Binding-site contacts:
Ligand atom C2 contacts residue ASP169 of chain 1.C at 3.5 Å.
Ligand atom CB contacts residue TYR43 of chain 1.D at 3.5 Å (hydrophobic).
Ligand atom O contacts residue THR336 of chain 1.C at 3.4 Å.
Ligand atom O3P contacts residue SER72 of chain 1.C at 3.3 Å.
Ligand atom N contacts residue TYR97 of chain 1.C at 3.4 Å.
Ligand atom O contacts residue ASN144 of chain 1.C at 3.1 Å (h-bond).
Ligand atom O3P contacts residue ARG45 of chain 1.D at 3.0 Å (salt-bridge).
Ligand atom OXT contacts residue ARG356 of chain 1.C at 3.0 Å (salt-bridge).
Ligand atom P contacts residue ARG45 of chain 1.D at 3.5 Å.
Ligand atom P contacts residue SER191 of chain 1.C at 3.5 Å.
Ligand atom C2A contacts residue ASP169 of chain 1.C at 3.3 Å.
Ligand atom C4A contacts residue TYR97 of chain 1.C at 3.6 Å (hydrophobic).
Ligand atom N1 contacts residue ASP169 of chain 1.C at 2.8 Å (salt-bridge).
Ligand atom O2P contacts residue SER193 of chain 1.C at 2.5 Å (h-bond).
Ligand atom O2P contacts residue GLY204 of chain 1.C at 3.7 Å.
Ligand atom C5 contacts residue TYR97 of chain 1.C at 3.6 Å (hydrophobic).
Ligand atom C5A contacts residue SER74 of chain 1.C at 3.5 Å.
Ligand atom O contacts residue ARG356 of chain 1.C at 3.0 Å (salt-bridge).
Ligand atom O1P contacts residue TYR43 of chain 1.D at 2.6 Å (h-bond).
Ligand atom O3 contacts residue ASN144 of chain 1.C at 3.2 Å (h-bond).
Ligand atom O3P contacts residue GLY73 of chain 1.C at 3.2 Å (h-bond).
Ligand atom C2A contacts residue GLU140 of chain 1.C at 3.6 Å.
Ligand atom O contacts residue TYR97 of chain 1.C at 3.5 Å.
Ligand atom CA contacts residue LEU322 of chain 1.C at 3.6 Å (hydrophobic).
Ligand atom O2P contacts residue GLY73 of chain 1.C at 3.0 Å (h-bond).
Ligand atom C contacts residue ARG356 of chain 1.C at 3.6 Å.
Ligand atom O4P contacts residue SER191 of chain 1.C at 3.1 Å (h-bond).
Ligand atom OXT contacts residue THR336 of chain 1.C at 3.1 Å.
Ligand atom O2P contacts residue SER191 of chain 1.C at 2.8 Å (h-bond).
Ligand atom OXT contacts residue SER321 of chain 1.C at 2.7 Å (h-bond).
Ligand atom C contacts residue LEU322 of chain 1.C at 3.6 Å (hydrophobic).
Ligand atom O3P contacts residue SER74 of chain 1.C at 2.5 Å (h-bond).
Ligand atom O2P contacts residue TYR43 of chain 1.D at 3.7 Å.
Ligand atom C4 contacts residue TYR97 of chain 1.C at 3.7 Å (hydrophobic).
Ligand atom O1P contacts residue ARG45 of chain 1.D at 2.6 Å (salt-bridge).
Ligand atom OG contacts residue TYR97 of chain 1.C at 3.3 Å (h-bond).
Ligand atom O4P contacts residue GLY73 of chain 1.C at 3.5 Å.
Ligand atom P contacts residue GLY73 of chain 1.C at 3.5 Å.
Ligand atom O4P contacts residue SER74 of chain 1.C at 3.7 Å.
Ligand atom C contacts residue THR336 of chain 1.C at 3.5 Å.

This protein binds this small molecule.
Small molecule (SMILES): Cc1ncc(COP(=O)(O)O)c(/C=N/C(CO)C(=O)O)c1O

Sequence of chain 1.C:
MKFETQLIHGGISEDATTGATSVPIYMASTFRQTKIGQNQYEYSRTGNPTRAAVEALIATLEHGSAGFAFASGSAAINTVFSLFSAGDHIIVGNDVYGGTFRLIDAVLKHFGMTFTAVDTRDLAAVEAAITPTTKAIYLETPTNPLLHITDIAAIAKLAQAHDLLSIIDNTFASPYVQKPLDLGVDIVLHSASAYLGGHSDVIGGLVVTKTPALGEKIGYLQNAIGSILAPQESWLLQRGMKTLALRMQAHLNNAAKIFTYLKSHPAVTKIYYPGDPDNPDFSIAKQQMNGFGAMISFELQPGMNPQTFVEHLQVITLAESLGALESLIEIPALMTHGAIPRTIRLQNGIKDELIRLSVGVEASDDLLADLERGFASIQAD

Sequence of chain 1.D:
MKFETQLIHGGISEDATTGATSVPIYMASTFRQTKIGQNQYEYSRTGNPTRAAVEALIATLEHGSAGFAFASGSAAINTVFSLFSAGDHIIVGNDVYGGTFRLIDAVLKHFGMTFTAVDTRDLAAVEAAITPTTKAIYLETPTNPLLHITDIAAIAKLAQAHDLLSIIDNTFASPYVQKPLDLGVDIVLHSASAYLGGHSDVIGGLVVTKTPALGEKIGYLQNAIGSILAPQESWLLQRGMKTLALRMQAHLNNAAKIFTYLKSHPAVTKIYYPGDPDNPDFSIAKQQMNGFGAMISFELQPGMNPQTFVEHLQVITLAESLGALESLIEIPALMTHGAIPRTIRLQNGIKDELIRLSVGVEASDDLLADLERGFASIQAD